Binding-site contacts:
Ligand atom N2 contacts residue ASN613 of chain 1.C at 3.0 Å (h-bond).
Ligand atom C8 contacts residue ASN613 of chain 1.C at 4.5 Å.
Ligand atom C5 contacts residue ASN613 of chain 1.C at 3.8 Å.
Ligand atom O5 contacts residue ASN613 of chain 1.C at 2.4 Å (h-bond).
Ligand atom C2 contacts residue ASN613 of chain 1.C at 2.5 Å.
Ligand atom O7 contacts residue ASN613 of chain 1.C at 3.9 Å.
Ligand atom C7 contacts residue ASN613 of chain 1.C at 3.6 Å.
Ligand atom C1 contacts residue ASN613 of chain 1.C at 1.5 Å.
Ligand atom C3 contacts residue ASN613 of chain 1.C at 3.9 Å.
Ligand atom C4 contacts residue ASN613 of chain 1.C at 4.3 Å.
Ligand atom C8 contacts residue GLN641 of chain 1.C at 4.0 Å.

This protein binds this small molecule.
Small molecule (SMILES): CC(=O)N[C@@H]1[C@@H](O)[C@H](O)[C@@H](CO)O[C@H]1O

Sequence of chain 1.C:
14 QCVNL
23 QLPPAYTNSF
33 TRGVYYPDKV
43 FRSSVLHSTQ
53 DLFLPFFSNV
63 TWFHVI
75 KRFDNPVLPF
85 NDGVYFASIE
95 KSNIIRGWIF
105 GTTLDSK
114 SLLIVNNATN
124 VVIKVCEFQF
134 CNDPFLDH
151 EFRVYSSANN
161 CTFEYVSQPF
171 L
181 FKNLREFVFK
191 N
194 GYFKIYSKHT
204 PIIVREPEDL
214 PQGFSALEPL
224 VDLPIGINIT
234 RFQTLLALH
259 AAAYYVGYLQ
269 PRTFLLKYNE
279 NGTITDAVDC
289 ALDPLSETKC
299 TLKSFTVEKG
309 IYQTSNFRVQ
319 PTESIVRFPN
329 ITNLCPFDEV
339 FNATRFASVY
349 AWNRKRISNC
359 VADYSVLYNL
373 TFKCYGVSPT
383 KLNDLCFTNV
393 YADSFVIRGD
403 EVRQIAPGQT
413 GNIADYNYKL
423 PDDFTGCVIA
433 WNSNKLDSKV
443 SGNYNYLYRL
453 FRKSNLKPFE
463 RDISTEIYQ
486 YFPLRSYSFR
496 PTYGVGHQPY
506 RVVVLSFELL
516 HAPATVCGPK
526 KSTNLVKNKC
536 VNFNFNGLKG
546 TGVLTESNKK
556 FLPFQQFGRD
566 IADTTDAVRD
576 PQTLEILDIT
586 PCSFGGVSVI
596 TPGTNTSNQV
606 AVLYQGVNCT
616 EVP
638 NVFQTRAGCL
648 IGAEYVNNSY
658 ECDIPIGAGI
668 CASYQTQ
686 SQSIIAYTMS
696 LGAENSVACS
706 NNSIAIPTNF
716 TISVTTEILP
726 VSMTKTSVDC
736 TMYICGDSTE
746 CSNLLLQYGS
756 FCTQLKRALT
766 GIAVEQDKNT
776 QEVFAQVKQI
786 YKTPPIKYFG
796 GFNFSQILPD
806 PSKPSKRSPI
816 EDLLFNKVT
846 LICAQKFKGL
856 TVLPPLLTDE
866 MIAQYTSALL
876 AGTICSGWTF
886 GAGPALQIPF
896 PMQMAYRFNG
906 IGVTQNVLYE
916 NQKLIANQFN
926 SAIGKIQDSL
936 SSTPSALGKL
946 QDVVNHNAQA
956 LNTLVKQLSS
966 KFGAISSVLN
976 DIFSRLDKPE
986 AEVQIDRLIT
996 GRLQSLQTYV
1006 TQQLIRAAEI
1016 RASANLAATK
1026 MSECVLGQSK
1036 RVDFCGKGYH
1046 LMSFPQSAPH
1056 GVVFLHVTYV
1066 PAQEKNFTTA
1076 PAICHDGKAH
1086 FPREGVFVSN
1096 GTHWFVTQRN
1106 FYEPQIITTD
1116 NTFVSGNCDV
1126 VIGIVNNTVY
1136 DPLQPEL